A small-molecule ligand and the protein it binds are described below.
Small molecule (SMILES): CC(=O)N[C@H]1[C@H](O[C@H]2[C@H](O)[C@@H](NC(C)=O)CO[C@@H]2CO)O[C@H](CO)[C@@H](O)[C@@H]1O

Binding-site contacts:
Ligand atom O5 contacts residue ASN194 of chain 1.F at 2.3 Å (h-bond).
Ligand atom O5 contacts residue THR196 of chain 1.F at 3.5 Å (h-bond).
Ligand atom C5 contacts residue THR196 of chain 1.F at 3.5 Å.
Ligand atom O7 contacts residue ALA203 of chain 1.F at 3.6 Å.
Ligand atom C7 contacts residue ASN194 of chain 1.F at 3.2 Å.
Ligand atom C8 contacts residue VAL198 of chain 1.F at 4.2 Å (hydrophobic).
Ligand atom C2 contacts residue ASN194 of chain 1.F at 2.5 Å.
Ligand atom N2 contacts residue ASN194 of chain 1.F at 2.9 Å (h-bond).
Ligand atom O7 contacts residue ASN194 of chain 1.F at 3.2 Å (h-bond).
Ligand atom C1 contacts residue THR196 of chain 1.F at 3.7 Å.
Ligand atom C8 contacts residue PHE108 of chain 1.B at 4.3 Å (hydrophobic).
Ligand atom O6 contacts residue LEU145 of chain 1.F at 3.7 Å.
Ligand atom C1 contacts residue THR205 of chain 1.F at 4.2 Å.
Ligand atom C3 contacts residue ASN194 of chain 1.F at 3.8 Å.
Ligand atom C4 contacts residue ASN194 of chain 1.F at 4.2 Å.
Ligand atom O6 contacts residue ASN194 of chain 1.F at 4.4 Å.
Ligand atom C8 contacts residue ASN194 of chain 1.F at 4.4 Å.
Ligand atom C7 contacts residue ALA203 of chain 1.F at 4.1 Å (hydrophobic).
Ligand atom O6 contacts residue THR196 of chain 1.F at 3.8 Å.
Ligand atom C6 contacts residue THR196 of chain 1.F at 4.0 Å.
Ligand atom C8 contacts residue ALA203 of chain 1.F at 3.7 Å (hydrophobic).
Ligand atom C6 contacts residue LEU145 of chain 1.F at 4.5 Å (hydrophobic).
Ligand atom C8 contacts residue LEU207 of chain 1.F at 4.0 Å (hydrophobic).
Ligand atom C5 contacts residue ASN194 of chain 1.F at 3.6 Å.
Ligand atom C1 contacts residue ASN194 of chain 1.F at 1.4 Å.
Ligand atom C7 contacts residue LEU207 of chain 1.F at 4.3 Å (hydrophobic).

Sequence of chain 1.F:
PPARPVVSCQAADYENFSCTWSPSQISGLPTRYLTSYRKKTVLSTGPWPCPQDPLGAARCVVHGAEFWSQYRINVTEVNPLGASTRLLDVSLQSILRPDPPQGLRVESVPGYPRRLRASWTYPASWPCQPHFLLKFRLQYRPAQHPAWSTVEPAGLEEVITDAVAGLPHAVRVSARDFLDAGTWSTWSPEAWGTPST

Sequence of chain 1.B:
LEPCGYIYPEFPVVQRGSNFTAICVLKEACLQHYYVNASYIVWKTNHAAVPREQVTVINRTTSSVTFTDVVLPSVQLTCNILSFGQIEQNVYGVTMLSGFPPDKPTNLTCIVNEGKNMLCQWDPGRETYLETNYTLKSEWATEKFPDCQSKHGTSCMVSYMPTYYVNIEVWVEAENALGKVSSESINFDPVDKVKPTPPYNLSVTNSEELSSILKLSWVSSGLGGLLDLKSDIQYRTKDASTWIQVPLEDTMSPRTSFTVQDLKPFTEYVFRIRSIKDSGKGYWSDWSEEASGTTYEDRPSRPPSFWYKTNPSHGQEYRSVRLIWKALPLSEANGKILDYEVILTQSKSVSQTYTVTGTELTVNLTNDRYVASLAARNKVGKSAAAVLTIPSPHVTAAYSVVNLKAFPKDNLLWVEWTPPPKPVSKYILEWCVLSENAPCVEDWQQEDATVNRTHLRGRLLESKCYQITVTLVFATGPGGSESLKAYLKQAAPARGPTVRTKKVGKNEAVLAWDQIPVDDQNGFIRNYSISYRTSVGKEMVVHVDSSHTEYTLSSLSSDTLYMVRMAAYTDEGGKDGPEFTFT